Binding-site contacts:
Ligand atom C16 contacts residue GLU87 of chain 1.A at 3.6 Å.
Ligand atom F contacts residue GLY12 of chain 1.A at 3.5 Å.
Ligand atom C13 contacts residue GLY197 of chain 1.A at 3.6 Å.
Ligand atom C1 contacts residue GLY197 of chain 1.A at 3.8 Å.
Ligand atom F2 contacts residue ILE193 of chain 1.A at 3.3 Å.
Ligand atom C5 contacts residue LEU13 of chain 1.A at 3.6 Å (hydrophobic).
Ligand atom C17 contacts residue LEU13 of chain 1.A at 3.8 Å (hydrophobic).
Ligand atom F4 contacts residue PHE116 of chain 1.A at 3.5 Å.
Ligand atom C11 contacts residue HIS175 of chain 1.A at 3.8 Å.
Ligand atom F3 contacts residue ILE99 of chain 1.A at 3.6 Å.
Ligand atom N1 contacts residue GLY197 of chain 1.A at 3.4 Å.
Ligand atom F1 contacts residue GLY194 of chain 1.A at 3.6 Å.
Ligand atom C10 contacts residue HIS175 of chain 1.A at 3.7 Å.
Ligand atom O contacts residue SER11 of chain 1.A at 2.9 Å (h-bond).
Ligand atom C18 contacts residue ASP195 of chain 1.A at 3.7 Å.
Ligand atom F1 contacts residue ILE193 of chain 1.A at 3.1 Å.
Ligand atom F3 contacts residue LEU94 of chain 1.A at 3.6 Å.
Ligand atom O contacts residue LEU13 of chain 1.A at 2.9 Å (h-bond).
Ligand atom F4 contacts residue MET114 of chain 1.A at 3.2 Å.
Ligand atom C4 contacts residue ASP195 of chain 1.A at 3.3 Å.
Ligand atom F contacts residue HIS175 of chain 1.A at 3.8 Å.
Ligand atom C7 contacts residue LEU13 of chain 1.A at 3.6 Å (hydrophobic).
Ligand atom F contacts residue PHE173 of chain 1.A at 3.5 Å.
Ligand atom C7 contacts residue ASP195 of chain 1.A at 3.6 Å.
Ligand atom C10 contacts residue PHE173 of chain 1.A at 3.7 Å (hydrophobic).
Ligand atom C16 contacts residue LYS71 of chain 1.A at 3.6 Å.
Ligand atom C6 contacts residue LEU13 of chain 1.A at 3.7 Å (hydrophobic).
Ligand atom F contacts residue LEU13 of chain 1.A at 3.7 Å.
Ligand atom F2 contacts residue ILE99 of chain 1.A at 3.4 Å.
Ligand atom C19 contacts residue GLY197 of chain 1.A at 3.6 Å.
Ligand atom C3 contacts residue SER11 of chain 1.A at 3.8 Å.
Ligand atom F1 contacts residue ILE99 of chain 1.A at 3.7 Å.
Ligand atom C6 contacts residue ASP195 of chain 1.A at 3.8 Å.
Ligand atom C17 contacts residue LYS71 of chain 1.A at 3.7 Å.
Ligand atom C19 contacts residue ASP195 of chain 1.A at 3.8 Å.
Ligand atom F4 contacts residue LEU91 of chain 1.A at 3.2 Å.
Ligand atom O contacts residue GLY12 of chain 1.A at 3.6 Å.
Ligand atom C3 contacts residue ASP195 of chain 1.A at 3.8 Å.
Ligand atom N contacts residue ASP195 of chain 1.A at 3.2 Å (salt-bridge).
Ligand atom F2 contacts residue LEU168 of chain 1.A at 3.4 Å.

This small molecule binds to this protein.
Small molecule (SMILES): Cc1ccc(NC(=O)c2ccc(C(F)(F)F)cc2F)c(-c2ccc(F)cc2)n1

Sequence of chain 1.A:
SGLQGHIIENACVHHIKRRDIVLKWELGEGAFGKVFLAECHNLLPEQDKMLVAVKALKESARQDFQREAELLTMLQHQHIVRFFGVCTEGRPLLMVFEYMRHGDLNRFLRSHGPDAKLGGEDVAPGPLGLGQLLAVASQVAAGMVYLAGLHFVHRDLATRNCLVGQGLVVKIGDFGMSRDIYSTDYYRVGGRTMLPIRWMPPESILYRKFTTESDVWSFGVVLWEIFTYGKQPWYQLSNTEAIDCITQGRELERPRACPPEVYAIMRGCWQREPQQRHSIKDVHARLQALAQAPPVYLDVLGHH